Sequence of chain 1.A:
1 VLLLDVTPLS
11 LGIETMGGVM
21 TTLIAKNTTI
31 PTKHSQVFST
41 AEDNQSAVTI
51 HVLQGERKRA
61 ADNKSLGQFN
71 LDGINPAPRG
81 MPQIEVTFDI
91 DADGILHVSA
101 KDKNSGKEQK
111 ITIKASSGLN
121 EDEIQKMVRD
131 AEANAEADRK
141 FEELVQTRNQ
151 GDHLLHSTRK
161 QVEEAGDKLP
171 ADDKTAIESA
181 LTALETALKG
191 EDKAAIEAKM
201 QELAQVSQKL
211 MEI

Binding-site contacts:
Ligand atom N contacts residue THR49 of chain 1.A at 3.6 Å.
Ligand atom O contacts residue THR15 of chain 1.A at 3.3 Å.
Ligand atom O contacts residue MET16 of chain 1.A at 2.8 Å (h-bond).
Ligand atom CB contacts residue SER39 of chain 1.A at 3.5 Å.
Ligand atom CG contacts residue SER39 of chain 1.A at 3.8 Å.
Ligand atom O contacts residue GLN45 of chain 1.A at 3.6 Å.
Ligand atom CD1 contacts residue ILE50 of chain 1.A at 3.6 Å (hydrophobic).
Ligand atom CA contacts residue SER39 of chain 1.A at 3.4 Å.
Ligand atom CD1 contacts residue THR40 of chain 1.A at 3.5 Å.
Ligand atom CD contacts residue ALA47 of chain 1.A at 3.4 Å (hydrophobic).
Ligand atom CD2 contacts residue GLU14 of chain 1.A at 3.6 Å.
Ligand atom CA contacts residue ALA47 of chain 1.A at 3.4 Å (hydrophobic).
Ligand atom CD2 contacts residue HIS153 of chain 1.A at 3.7 Å.
Ligand atom CA contacts residue GLN45 of chain 1.A at 3.5 Å.
Ligand atom CE2 contacts residue HIS153 of chain 1.A at 3.6 Å.
Ligand atom O contacts residue ALA41 of chain 1.A at 3.4 Å (h-bond).
Ligand atom CB contacts residue ASN70 of chain 1.A at 3.7 Å.
Ligand atom CB contacts residue ALA41 of chain 1.A at 3.7 Å (hydrophobic).
Ligand atom N contacts residue GLN45 of chain 1.A at 3.2 Å (h-bond).
Ligand atom CD1 contacts residue SER39 of chain 1.A at 3.7 Å.
Ligand atom CG contacts residue ALA47 of chain 1.A at 3.6 Å (hydrophobic).
Ligand atom CB contacts residue PHE38 of chain 1.A at 3.6 Å (hydrophobic).
Ligand atom CB contacts residue SO41 of chain 1.E at 3.6 Å.
Ligand atom CD2 contacts residue GLY80 of chain 1.A at 3.8 Å.
Ligand atom O contacts residue GLN45 of chain 1.A at 2.9 Å (h-bond).
Ligand atom O contacts residue PHE38 of chain 1.A at 3.3 Å.
Ligand atom O contacts residue VAL48 of chain 1.A at 3.4 Å.
Ligand atom O contacts residue SER39 of chain 1.A at 3.0 Å (h-bond).
Ligand atom O contacts residue THR49 of chain 1.A at 3.1 Å (h-bond).
Ligand atom CD1 contacts residue VAL37 of chain 1.A at 3.5 Å (hydrophobic).
Ligand atom CD2 contacts residue THR40 of chain 1.A at 3.7 Å.
Ligand atom C contacts residue GLN45 of chain 1.A at 3.3 Å.
Ligand atom CG contacts residue SO41 of chain 1.E at 3.5 Å.
Ligand atom CD2 contacts residue ILE13 of chain 1.A at 3.7 Å (hydrophobic).
Ligand atom C contacts residue SER39 of chain 1.A at 3.6 Å.
Ligand atom CB contacts residue THR49 of chain 1.A at 3.2 Å.
Ligand atom CG contacts residue THR49 of chain 1.A at 3.5 Å.
Ligand atom CB contacts residue VAL48 of chain 1.A at 3.7 Å (hydrophobic).
Ligand atom N contacts residue SER39 of chain 1.A at 3.0 Å (h-bond).
Ligand atom CA contacts residue THR49 of chain 1.A at 3.1 Å.

This small molecule binds to this protein.
Small molecule (SMILES): CC(C)C[C@H](NC(=O)[C@@H](N)CCCCN)C(=O)N[C@@H](Cc1ccc(O)cc1)C(=O)N[C@@H](CC1CCCCC1)C(=O)N[C@@H](CC(C)C)C(=O)N1CCC[C@H]1C(=O)N[C@@H](CCCN=C(N)N)C(=O)N1CCC[C@H]1C(=O)N[C@H](C=O)[C@@H](C)O